Sequence of chain 1.A:
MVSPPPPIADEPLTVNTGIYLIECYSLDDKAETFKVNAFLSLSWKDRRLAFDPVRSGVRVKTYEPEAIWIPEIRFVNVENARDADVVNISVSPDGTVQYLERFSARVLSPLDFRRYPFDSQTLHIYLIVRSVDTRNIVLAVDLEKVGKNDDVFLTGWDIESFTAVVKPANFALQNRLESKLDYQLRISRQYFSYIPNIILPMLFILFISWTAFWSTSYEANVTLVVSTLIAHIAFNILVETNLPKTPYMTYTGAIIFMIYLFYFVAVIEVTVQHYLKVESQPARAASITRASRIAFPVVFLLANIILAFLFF

This protein binds this small molecule.
Small molecule (SMILES): O=C([O-])C(=O)[O-]

Binding-site contacts:
Ligand atom O4 contacts residue ALA289 of chain 1.A at 4.3 Å.
Ligand atom C2 contacts residue ALA289 of chain 1.A at 4.4 Å (hydrophobic).
Ligand atom O3 contacts residue TYR278 of chain 1.B at 4.0 Å.
Ligand atom C2 contacts residue ARG293 of chain 1.A at 3.7 Å.
Ligand atom C1 contacts residue ARG293 of chain 1.A at 3.7 Å.
Ligand atom O1 contacts residue ARG296 of chain 1.A at 3.8 Å.
Ligand atom C1 contacts residue TYR278 of chain 1.B at 3.5 Å (hydrophobic).
Ligand atom O1 contacts residue TYR278 of chain 1.B at 2.5 Å (h-bond).
Ligand atom O2 contacts residue ALA289 of chain 1.A at 3.5 Å (h-bond).
Ligand atom O1 contacts residue GLU282 of chain 1.B at 3.5 Å (salt-bridge).
Ligand atom C2 contacts residue ARG296 of chain 1.A at 3.5 Å.
Ligand atom O2 contacts residue ARG293 of chain 1.A at 2.6 Å (salt-bridge).
Ligand atom O3 contacts residue ARG296 of chain 1.A at 3.4 Å (salt-bridge).
Ligand atom C1 contacts residue ARG296 of chain 1.A at 3.5 Å.
Ligand atom O4 contacts residue ARG296 of chain 1.A at 3.4 Å (salt-bridge).
Ligand atom O2 contacts residue ARG296 of chain 1.A at 4.2 Å.
Ligand atom O3 contacts residue ARG293 of chain 1.A at 2.9 Å (salt-bridge).

Sequence of chain 1.B:
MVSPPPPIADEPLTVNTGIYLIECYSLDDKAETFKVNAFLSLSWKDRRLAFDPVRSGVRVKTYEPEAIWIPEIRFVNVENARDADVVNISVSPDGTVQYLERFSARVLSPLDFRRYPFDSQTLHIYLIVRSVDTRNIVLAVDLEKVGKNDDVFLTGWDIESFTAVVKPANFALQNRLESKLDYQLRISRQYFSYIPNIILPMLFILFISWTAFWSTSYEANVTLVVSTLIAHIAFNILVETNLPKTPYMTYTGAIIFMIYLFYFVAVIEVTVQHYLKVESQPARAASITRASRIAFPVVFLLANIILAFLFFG